A small-molecule ligand and the protein it binds are described below.
Small molecule (SMILES): CC(=O)N[C@H]1[C@H](Oc2ccc([N+](=O)[O-])cc2)O[C@H](CO)[C@@H](O)[C@@H]1O

Sequence of chain 1.G:
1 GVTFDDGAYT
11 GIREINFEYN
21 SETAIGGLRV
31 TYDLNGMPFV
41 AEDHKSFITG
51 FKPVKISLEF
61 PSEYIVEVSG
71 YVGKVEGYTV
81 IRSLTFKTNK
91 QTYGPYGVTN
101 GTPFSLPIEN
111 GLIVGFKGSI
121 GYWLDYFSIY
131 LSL

Binding-site contacts:
Ligand atom O6 contacts residue ASP125 of chain 1.G at 2.8 Å (salt-bridge).
Ligand atom C6 contacts residue ASP125 of chain 1.G at 3.2 Å.
Ligand atom C3' contacts residue TYR122 of chain 1.G at 3.8 Å (hydrophobic).
Ligand atom C1' contacts residue TYR122 of chain 1.G at 3.8 Å (hydrophobic).
Ligand atom C7 contacts residue PHE47 of chain 1.G at 3.9 Å (hydrophobic).
Ligand atom C6 contacts residue VAL80 of chain 1.G at 3.8 Å (hydrophobic).
Ligand atom O2' contacts residue GLU76 of chain 1.G at 2.9 Å (salt-bridge).
Ligand atom O3 contacts residue GLY1 of chain 1.G at 3.0 Å (h-bond).
Ligand atom C4 contacts residue GLY1 of chain 1.G at 3.9 Å.
Ligand atom C6 contacts residue TYR122 of chain 1.G at 3.9 Å (hydrophobic).
Ligand atom N1' contacts residue TYR122 of chain 1.G at 3.7 Å.
Ligand atom C5 contacts residue ASP125 of chain 1.G at 3.8 Å.
Ligand atom C6' contacts residue TYR78 of chain 1.G at 3.4 Å (hydrophobic).
Ligand atom C3 contacts residue GLY1 of chain 1.G at 3.8 Å.
Ligand atom O1 contacts residue TYR78 of chain 1.G at 3.5 Å.
Ligand atom O6 contacts residue TRP123 of chain 1.G at 2.9 Å (h-bond).
Ligand atom O4 contacts residue GLY121 of chain 1.G at 3.5 Å.
Ligand atom C6 contacts residue TRP123 of chain 1.G at 3.8 Å (hydrophobic).
Ligand atom C5' contacts residue TRP123 of chain 1.G at 3.9 Å (hydrophobic).
Ligand atom O7 contacts residue GLY1 of chain 1.G at 3.5 Å (h-bond).
Ligand atom C3 contacts residue TYR78 of chain 1.G at 3.5 Å (hydrophobic).
Ligand atom C5' contacts residue TYR122 of chain 1.G at 3.4 Å (hydrophobic).
Ligand atom O5 contacts residue TYR122 of chain 1.G at 3.1 Å (h-bond).
Ligand atom O4 contacts residue ASP125 of chain 1.G at 2.6 Å (salt-bridge).
Ligand atom O2' contacts residue TYR122 of chain 1.G at 3.7 Å.
Ligand atom O5 contacts residue GLY121 of chain 1.G at 3.8 Å.
Ligand atom C1 contacts residue TYR122 of chain 1.G at 3.9 Å (hydrophobic).
Ligand atom C5 contacts residue TYR78 of chain 1.G at 3.6 Å (hydrophobic).
Ligand atom C4' contacts residue TYR122 of chain 1.G at 3.5 Å (hydrophobic).
Ligand atom C6' contacts residue TYR122 of chain 1.G at 3.5 Å (hydrophobic).
Ligand atom O6 contacts residue GLY121 of chain 1.G at 3.5 Å.
Ligand atom C4 contacts residue TYR78 of chain 1.G at 3.7 Å (hydrophobic).
Ligand atom C2' contacts residue TYR78 of chain 1.G at 3.6 Å (hydrophobic).
Ligand atom C2' contacts residue TYR122 of chain 1.G at 3.9 Å (hydrophobic).
Ligand atom O7 contacts residue PHE47 of chain 1.G at 3.5 Å.
Ligand atom C1' contacts residue TYR78 of chain 1.G at 3.5 Å (hydrophobic).
Ligand atom N1' contacts residue GLU76 of chain 1.G at 3.9 Å.
Ligand atom C4 contacts residue ASP125 of chain 1.G at 3.3 Å.
Ligand atom O6 contacts residue TYR122 of chain 1.G at 3.0 Å (h-bond).
Ligand atom O4 contacts residue GLY1 of chain 1.G at 2.9 Å (h-bond).